Sequence of chain 1.A:
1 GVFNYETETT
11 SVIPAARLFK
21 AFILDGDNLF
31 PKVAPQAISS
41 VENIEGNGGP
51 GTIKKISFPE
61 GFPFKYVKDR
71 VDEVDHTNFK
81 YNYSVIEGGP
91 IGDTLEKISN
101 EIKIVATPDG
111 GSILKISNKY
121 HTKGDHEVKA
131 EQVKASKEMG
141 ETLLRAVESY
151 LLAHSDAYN

This protein binds this small molecule.
Small molecule (SMILES): O=S(=O)(O)c1cccc2cccc(Nc3ccccc3)c12

Binding-site contacts:
Ligand atom C11 contacts residue LYS137 of chain 1.A at 3.7 Å.
Ligand atom N contacts residue LYS137 of chain 1.A at 3.8 Å.
Ligand atom C3 contacts residue DXC1 of chain 1.C at 3.4 Å.
Ligand atom C4 contacts residue ILE102 of chain 1.A at 3.7 Å (hydrophobic).
Ligand atom O2 contacts residue GLU141 of chain 1.A at 2.6 Å (salt-bridge).
Ligand atom C4 contacts residue DXC1 of chain 1.C at 2.9 Å.
Ligand atom S contacts residue GLY140 of chain 1.A at 3.7 Å.
Ligand atom O1 contacts residue THR9 of chain 1.A at 2.9 Å.
Ligand atom C3 contacts residue TYR83 of chain 1.A at 3.1 Å (hydrophobic).
Ligand atom C2 contacts residue ASN118 of chain 1.A at 3.2 Å.
Ligand atom C14 contacts residue ASN118 of chain 1.A at 2.9 Å.
Ligand atom C3 contacts residue ASN118 of chain 1.A at 3.7 Å.
Ligand atom C4 contacts residue TYR83 of chain 1.A at 3.1 Å (hydrophobic).
Ligand atom O1 contacts residue ILE116 of chain 1.A at 3.6 Å.
Ligand atom C9 contacts residue GLY140 of chain 1.A at 3.5 Å.
Ligand atom C5 contacts residue DXC1 of chain 1.C at 3.6 Å.
Ligand atom C15 contacts residue THR7 of chain 1.A at 3.6 Å.
Ligand atom O2 contacts residue LYS137 of chain 1.A at 2.7 Å (salt-bridge).
Ligand atom C13 contacts residue VAL133 of chain 1.A at 3.6 Å (hydrophobic).
Ligand atom C12 contacts residue ASN118 of chain 1.A at 3.2 Å.
Ligand atom O3 contacts residue LYS137 of chain 1.A at 3.2 Å.
Ligand atom C13 contacts residue ASN118 of chain 1.A at 3.2 Å.
Ligand atom O2 contacts residue GLY140 of chain 1.A at 2.9 Å.
Ligand atom C6 contacts residue DXC1 of chain 1.C at 3.6 Å.
Ligand atom C12 contacts residue LYS137 of chain 1.A at 3.4 Å.
Ligand atom C1 contacts residue ILE116 of chain 1.A at 3.6 Å (hydrophobic).
Ligand atom C16 contacts residue ASN118 of chain 1.A at 3.4 Å.
Ligand atom C11 contacts residue ASN118 of chain 1.A at 3.7 Å.
Ligand atom C8 contacts residue GLY140 of chain 1.A at 3.7 Å.
Ligand atom O3 contacts residue THR7 of chain 1.A at 3.4 Å.
Ligand atom C13 contacts residue SER136 of chain 1.A at 3.1 Å.
Ligand atom C2 contacts residue DXC1 of chain 1.C at 3.5 Å.
Ligand atom C2 contacts residue ILE116 of chain 1.A at 3.6 Å (hydrophobic).
Ligand atom C15 contacts residue ASN118 of chain 1.A at 2.9 Å.
Ligand atom C16 contacts residue THR7 of chain 1.A at 3.1 Å.
Ligand atom O1 contacts residue GLU141 of chain 1.A at 3.5 Å (salt-bridge).
Ligand atom C6 contacts residue ILE102 of chain 1.A at 3.3 Å (hydrophobic).
Ligand atom C12 contacts residue SER136 of chain 1.A at 2.8 Å.
Ligand atom O3 contacts residue ILE116 of chain 1.A at 3.4 Å.
Ligand atom C7 contacts residue PHE22 of chain 1.A at 3.4 Å (hydrophobic).